Binding-site contacts:
Ligand atom C4 contacts residue ASN307 of chain 3.C at 4.2 Å.
Ligand atom C1 contacts residue ASN307 of chain 3.C at 1.4 Å.
Ligand atom N2 contacts residue ALA304 of chain 3.C at 4.2 Å.
Ligand atom C8 contacts residue ASN378 of chain 3.C at 4.1 Å.
Ligand atom C2 contacts residue ALA304 of chain 3.C at 4.5 Å (hydrophobic).
Ligand atom N2 contacts residue ASN307 of chain 3.C at 2.6 Å (h-bond).
Ligand atom C8 contacts residue ASN307 of chain 3.C at 4.5 Å.
Ligand atom C3 contacts residue ASN307 of chain 3.C at 3.6 Å.
Ligand atom C5 contacts residue ASN307 of chain 3.C at 3.7 Å.
Ligand atom C8 contacts residue LYS303 of chain 3.C at 3.5 Å.
Ligand atom N2 contacts residue LYS303 of chain 3.C at 4.5 Å.
Ligand atom C2 contacts residue ASN307 of chain 3.C at 2.2 Å.
Ligand atom O5 contacts residue GLU308 of chain 3.C at 4.1 Å.
Ligand atom C7 contacts residue ALA304 of chain 3.C at 4.2 Å (hydrophobic).
Ligand atom C7 contacts residue ASN307 of chain 3.C at 3.9 Å.
Ligand atom C8 contacts residue ALA304 of chain 3.C at 3.6 Å (hydrophobic).
Ligand atom O5 contacts residue ASN307 of chain 3.C at 2.5 Å (h-bond).

Sequence of chain 3.C:
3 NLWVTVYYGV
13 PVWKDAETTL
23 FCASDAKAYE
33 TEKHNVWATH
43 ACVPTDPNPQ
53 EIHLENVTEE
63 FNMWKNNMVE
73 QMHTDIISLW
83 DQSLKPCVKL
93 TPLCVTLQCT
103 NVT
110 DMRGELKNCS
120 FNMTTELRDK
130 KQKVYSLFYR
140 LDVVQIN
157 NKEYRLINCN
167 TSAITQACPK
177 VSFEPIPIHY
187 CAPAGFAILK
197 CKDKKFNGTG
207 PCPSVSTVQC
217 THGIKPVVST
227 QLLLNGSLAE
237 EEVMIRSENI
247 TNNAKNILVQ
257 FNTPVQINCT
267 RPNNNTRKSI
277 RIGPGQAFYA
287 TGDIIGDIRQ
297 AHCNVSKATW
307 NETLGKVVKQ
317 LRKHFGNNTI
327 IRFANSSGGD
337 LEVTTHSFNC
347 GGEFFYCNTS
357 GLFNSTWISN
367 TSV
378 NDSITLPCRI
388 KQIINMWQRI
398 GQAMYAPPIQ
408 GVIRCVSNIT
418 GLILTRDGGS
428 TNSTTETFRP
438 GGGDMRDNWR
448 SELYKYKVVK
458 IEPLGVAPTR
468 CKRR

This protein binds this small molecule.
Small molecule (SMILES): CC(=O)N[C@H]1[C@H](O[C@H]2[C@H](O)[C@@H](NC(C)=O)CO[C@@H]2CO)O[C@H](CO)[C@@H](O[C@@H]2O[C@H](CO)[C@@H](O)[C@H](O)[C@@H]2O)[C@@H]1O